Binding-site contacts:
Ligand atom C08 contacts residue PHE470 of chain 1.D at 3.6 Å (hydrophobic).
Ligand atom C08 contacts residue PHE170 of chain 1.D at 4.0 Å (hydrophobic).
Ligand atom C11 contacts residue HIS475 of chain 1.D at 3.9 Å.
Ligand atom C04 contacts residue HIS475 of chain 1.D at 3.8 Å.
Ligand atom C08 contacts residue VAL174 of chain 1.D at 3.7 Å (hydrophobic).
Ligand atom C12 contacts residue PHE470 of chain 1.D at 4.2 Å (hydrophobic).
Ligand atom O01 contacts residue THR305 of chain 1.D at 4.3 Å.
Ligand atom O01 contacts residue CYS304 of chain 1.D at 2.5 Å (h-bond).
Ligand atom C11 contacts residue CYS304 of chain 1.D at 3.1 Å (hydrophobic).
Ligand atom C06 contacts residue ALA173 of chain 1.D at 3.9 Å (hydrophobic).
Ligand atom C12 contacts residue CYS304 of chain 1.D at 2.8 Å (hydrophobic).
Ligand atom C10 contacts residue CYS304 of chain 1.D at 4.0 Å (hydrophobic).
Ligand atom C03 contacts residue PHE470 of chain 1.D at 4.5 Å (hydrophobic).
Ligand atom C03 contacts residue ALA173 of chain 1.D at 3.7 Å (hydrophobic).
Ligand atom O01 contacts residue ASN169 of chain 1.D at 3.7 Å.
Ligand atom N02 contacts residue VAL174 of chain 1.D at 4.1 Å.
Ligand atom C05 contacts residue PHE470 of chain 1.D at 4.0 Å (hydrophobic).
Ligand atom C13 contacts residue CYS304 of chain 1.D at 1.7 Å (hydrophobic).
Ligand atom C06 contacts residue PHE470 of chain 1.D at 3.7 Å (hydrophobic).
Ligand atom C13 contacts residue PHE170 of chain 1.D at 4.2 Å (hydrophobic).
Ligand atom C12 contacts residue PHE170 of chain 1.D at 4.3 Å (hydrophobic).
Ligand atom N02 contacts residue PHE470 of chain 1.D at 4.3 Å.
Ligand atom C13 contacts residue THR305 of chain 1.D at 4.3 Å.
Ligand atom C10 contacts residue PHE470 of chain 1.D at 3.6 Å (hydrophobic).
Ligand atom C05 contacts residue HIS475 of chain 1.D at 4.5 Å.
Ligand atom C07 contacts residue TRP177 of chain 1.D at 3.9 Å (hydrophobic).
Ligand atom C10 contacts residue PHE170 of chain 1.D at 3.5 Å (hydrophobic).
Ligand atom C06 contacts residue GLU123 of chain 1.D at 4.4 Å.
Ligand atom C05 contacts residue VAL174 of chain 1.D at 3.8 Å (hydrophobic).
Ligand atom C10 contacts residue VAL174 of chain 1.D at 4.1 Å (hydrophobic).
Ligand atom C09 contacts residue VAL174 of chain 1.D at 4.3 Å (hydrophobic).
Ligand atom O01 contacts residue ARG303 of chain 1.D at 4.0 Å.
Ligand atom C03 contacts residue VAL174 of chain 1.D at 4.1 Å (hydrophobic).
Ligand atom C09 contacts residue HIS475 of chain 1.D at 3.7 Å.
Ligand atom O01 contacts residue PHE170 of chain 1.D at 3.3 Å.

Sequence of chain 1.D:
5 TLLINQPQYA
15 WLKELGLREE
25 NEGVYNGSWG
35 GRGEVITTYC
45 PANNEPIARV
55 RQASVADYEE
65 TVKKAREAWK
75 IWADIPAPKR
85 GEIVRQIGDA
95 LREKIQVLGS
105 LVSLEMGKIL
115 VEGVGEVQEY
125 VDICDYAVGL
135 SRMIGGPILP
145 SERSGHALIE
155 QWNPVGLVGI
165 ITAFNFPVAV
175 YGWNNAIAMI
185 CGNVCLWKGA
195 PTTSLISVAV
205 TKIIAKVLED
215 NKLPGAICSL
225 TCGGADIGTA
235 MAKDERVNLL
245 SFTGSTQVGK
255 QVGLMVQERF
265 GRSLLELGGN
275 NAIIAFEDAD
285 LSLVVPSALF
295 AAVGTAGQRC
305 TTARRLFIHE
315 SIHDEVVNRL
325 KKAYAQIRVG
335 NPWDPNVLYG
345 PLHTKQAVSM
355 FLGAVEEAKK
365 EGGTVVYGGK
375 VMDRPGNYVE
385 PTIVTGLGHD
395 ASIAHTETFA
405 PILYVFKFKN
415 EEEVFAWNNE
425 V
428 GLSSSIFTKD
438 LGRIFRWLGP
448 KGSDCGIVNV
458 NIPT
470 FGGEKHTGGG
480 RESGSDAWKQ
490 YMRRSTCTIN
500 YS

A protein and the small-molecule ligand that binds it are described below.
Small molecule (SMILES): CCN(CC)c1ccc(C=O)cc1